A small-molecule ligand and the protein it binds are described below.
Small molecule (SMILES): CC(=O)N[C@@H]1[C@@H](O)[C@H](O)[C@@H](CO)O[C@H]1O

Sequence of chain 1.C:
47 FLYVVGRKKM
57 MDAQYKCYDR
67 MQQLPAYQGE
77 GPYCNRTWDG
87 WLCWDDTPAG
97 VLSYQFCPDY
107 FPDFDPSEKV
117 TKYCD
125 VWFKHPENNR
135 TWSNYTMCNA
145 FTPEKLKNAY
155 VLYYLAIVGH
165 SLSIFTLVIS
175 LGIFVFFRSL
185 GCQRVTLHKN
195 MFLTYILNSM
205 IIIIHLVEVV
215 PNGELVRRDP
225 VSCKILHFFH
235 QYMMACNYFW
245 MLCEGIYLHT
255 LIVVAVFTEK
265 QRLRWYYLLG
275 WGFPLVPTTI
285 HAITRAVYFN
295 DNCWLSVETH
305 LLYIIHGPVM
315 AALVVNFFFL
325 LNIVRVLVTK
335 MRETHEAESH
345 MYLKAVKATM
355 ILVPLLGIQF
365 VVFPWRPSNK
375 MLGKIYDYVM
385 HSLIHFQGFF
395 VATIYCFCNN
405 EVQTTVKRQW

Binding-site contacts:
Ligand atom N2 contacts residue ASN138 of chain 1.C at 2.9 Å (h-bond).
Ligand atom C5 contacts residue ASN138 of chain 1.C at 3.6 Å.
Ligand atom C1 contacts residue ASN138 of chain 1.C at 1.4 Å.
Ligand atom O5 contacts residue ASN138 of chain 1.C at 2.3 Å (h-bond).
Ligand atom O7 contacts residue ASN138 of chain 1.C at 4.0 Å.
Ligand atom C3 contacts residue ASN138 of chain 1.C at 3.8 Å.
Ligand atom C2 contacts residue ASN138 of chain 1.C at 2.5 Å.
Ligand atom O6 contacts residue ASN138 of chain 1.C at 4.5 Å.
Ligand atom C4 contacts residue ASN138 of chain 1.C at 4.2 Å.
Ligand atom N2 contacts residue TRP136 of chain 1.C at 3.8 Å.
Ligand atom C8 contacts residue HIS129 of chain 1.C at 4.1 Å.
Ligand atom C7 contacts residue ASN138 of chain 1.C at 3.7 Å.
Ligand atom C8 contacts residue TRP136 of chain 1.C at 3.5 Å (hydrophobic).
Ligand atom C7 contacts residue TRP136 of chain 1.C at 3.9 Å (hydrophobic).
Ligand atom C8 contacts residue PHE127 of chain 1.C at 3.7 Å (hydrophobic).
Ligand atom C1 contacts residue THR140 of chain 1.C at 4.3 Å.